This protein binds this small molecule.
Small molecule (SMILES): O=C1C(O)=C(C2CCC(c3ccc(Cl)cc3)CC2)C(=O)c2ccccc21

Sequence of chain 1.E:
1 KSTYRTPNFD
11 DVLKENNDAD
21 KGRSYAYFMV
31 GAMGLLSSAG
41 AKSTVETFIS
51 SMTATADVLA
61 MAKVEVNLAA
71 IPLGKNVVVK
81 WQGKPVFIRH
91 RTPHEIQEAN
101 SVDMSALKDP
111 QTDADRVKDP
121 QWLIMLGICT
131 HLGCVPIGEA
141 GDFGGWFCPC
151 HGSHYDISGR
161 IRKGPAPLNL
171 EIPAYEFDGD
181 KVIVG

Sequence of chain 2.C:
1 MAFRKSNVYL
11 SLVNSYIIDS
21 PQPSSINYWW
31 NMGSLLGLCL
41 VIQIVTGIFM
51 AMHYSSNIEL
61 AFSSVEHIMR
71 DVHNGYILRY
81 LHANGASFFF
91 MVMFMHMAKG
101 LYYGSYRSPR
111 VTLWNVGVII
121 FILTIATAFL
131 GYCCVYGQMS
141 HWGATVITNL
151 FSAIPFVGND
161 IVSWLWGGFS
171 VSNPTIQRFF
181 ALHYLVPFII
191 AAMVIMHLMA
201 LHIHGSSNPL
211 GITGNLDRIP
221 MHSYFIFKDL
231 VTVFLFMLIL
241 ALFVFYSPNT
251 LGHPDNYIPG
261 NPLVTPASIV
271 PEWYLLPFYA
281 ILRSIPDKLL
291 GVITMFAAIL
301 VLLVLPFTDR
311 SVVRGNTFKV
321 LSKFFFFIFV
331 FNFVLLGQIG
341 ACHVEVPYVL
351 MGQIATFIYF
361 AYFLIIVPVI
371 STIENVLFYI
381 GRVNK

Binding-site contacts:
Ligand atom O6 contacts residue VAL146 of chain 2.C at 3.5 Å.
Ligand atom O1 contacts residue LEU275 of chain 2.C at 4.0 Å.
Ligand atom O2 contacts residue HIS151 of chain 1.E at 3.2 Å (h-bond).
Ligand atom C18 contacts residue PHE278 of chain 2.C at 3.8 Å (hydrophobic).
Ligand atom C6 contacts residue GLY143 of chain 2.C at 3.7 Å.
Ligand atom C15 contacts residue ILE147 of chain 2.C at 3.3 Å (hydrophobic).
Ligand atom C8 contacts residue PRO271 of chain 2.C at 3.8 Å (hydrophobic).
Ligand atom C13 contacts residue LEU275 of chain 2.C at 3.9 Å (hydrophobic).
Ligand atom C20 contacts residue ILE125 of chain 2.C at 4.0 Å (hydrophobic).
Ligand atom C3 contacts residue TYR279 of chain 2.C at 3.9 Å (hydrophobic).
Ligand atom C17 contacts residue LEU275 of chain 2.C at 3.8 Å (hydrophobic).
Ligand atom C5 contacts residue ILE269 of chain 2.C at 3.4 Å (hydrophobic).
Ligand atom C3 contacts residue HIS151 of chain 1.E at 3.8 Å.
Ligand atom C14 contacts residue ILE147 of chain 2.C at 3.6 Å (hydrophobic).
Ligand atom C12 contacts residue LEU275 of chain 2.C at 3.6 Å (hydrophobic).
Ligand atom C6 contacts residue ILE269 of chain 2.C at 3.8 Å (hydrophobic).
Ligand atom O2 contacts residue CYS150 of chain 1.E at 4.0 Å.
Ligand atom C6 contacts residue TRP142 of chain 2.C at 4.0 Å (hydrophobic).
Ligand atom CL contacts residue ILE299 of chain 2.C at 3.2 Å.
Ligand atom O6 contacts residue TYR279 of chain 2.C at 3.6 Å.
Ligand atom C9 contacts residue PRO271 of chain 2.C at 3.8 Å (hydrophobic).
Ligand atom O2 contacts residue TYR279 of chain 2.C at 4.0 Å.
Ligand atom C8 contacts residue GLY143 of chain 2.C at 3.6 Å.
Ligand atom C7 contacts residue GLY143 of chain 2.C at 3.6 Å.
Ligand atom C21 contacts residue PHE296 of chain 2.C at 4.0 Å (hydrophobic).
Ligand atom C18 contacts residue LEU275 of chain 2.C at 3.5 Å (hydrophobic).
Ligand atom O1 contacts residue PRO271 of chain 2.C at 3.2 Å.
Ligand atom O1 contacts residue PHE129 of chain 2.C at 3.3 Å.
Ligand atom C1 contacts residue PRO271 of chain 2.C at 3.5 Å (hydrophobic).
Ligand atom C9 contacts residue GLY143 of chain 2.C at 4.0 Å.
Ligand atom C7 contacts residue MET139 of chain 2.C at 3.4 Å (hydrophobic).
Ligand atom C14 contacts residue MET295 of chain 2.C at 3.9 Å (hydrophobic).
Ligand atom C4 contacts residue VAL146 of chain 2.C at 3.9 Å (hydrophobic).
Ligand atom C4 contacts residue HIS151 of chain 1.E at 3.9 Å.
Ligand atom C13 contacts residue ILE147 of chain 2.C at 4.0 Å (hydrophobic).
Ligand atom C6 contacts residue MET139 of chain 2.C at 4.0 Å (hydrophobic).
Ligand atom O6 contacts residue HIS151 of chain 1.E at 2.8 Å (h-bond).
Ligand atom O2 contacts residue VAL146 of chain 2.C at 3.4 Å.
Ligand atom O6 contacts residue LEU282 of chain 2.C at 4.0 Å.
Ligand atom C3 contacts residue VAL146 of chain 2.C at 3.9 Å (hydrophobic).